This protein binds this small molecule.
Small molecule (SMILES): CCOc1ccccc1N1CCNCC1

Binding-site contacts:
Ligand atom C2 contacts residue GLU48 of chain 1.A at 3.5 Å.
Ligand atom C6 contacts residue ILE47 of chain 1.A at 4.4 Å (hydrophobic).
Ligand atom C7 contacts residue ASP46 of chain 1.A at 3.7 Å.
Ligand atom C5 contacts residue GLU48 of chain 1.A at 4.5 Å.
Ligand atom C5 contacts residue VAL54 of chain 1.A at 3.4 Å (hydrophobic).
Ligand atom C4 contacts residue GLU48 of chain 1.A at 4.1 Å.
Ligand atom C8 contacts residue ASP46 of chain 1.A at 3.8 Å.
Ligand atom C6 contacts residue GLN53 of chain 1.A at 3.9 Å.
Ligand atom C12 contacts residue ASP46 of chain 1.A at 3.9 Å.
Ligand atom C6 contacts residue ALA4 of chain 1.A at 3.7 Å (hydrophobic).
Ligand atom C7 contacts residue ALA4 of chain 1.A at 4.1 Å (hydrophobic).
Ligand atom C11 contacts residue ASP46 of chain 1.A at 4.2 Å.
Ligand atom C2 contacts residue GLN53 of chain 1.A at 3.7 Å.
Ligand atom C9 contacts residue GLN53 of chain 1.A at 4.2 Å.
Ligand atom C5 contacts residue GLN53 of chain 1.A at 3.6 Å.
Ligand atom C6 contacts residue VAL54 of chain 1.A at 3.6 Å (hydrophobic).
Ligand atom O1 contacts residue GLN53 of chain 1.A at 4.2 Å.
Ligand atom C6 contacts residue ASP46 of chain 1.A at 3.8 Å.
Ligand atom C3 contacts residue GLN53 of chain 1.A at 4.0 Å.
Ligand atom C3 contacts residue ASP46 of chain 1.A at 3.8 Å.
Ligand atom C8 contacts residue GLN53 of chain 1.A at 4.2 Å.
Ligand atom C5 contacts residue ASP46 of chain 1.A at 3.7 Å.
Ligand atom C1 contacts residue GLU48 of chain 1.A at 3.9 Å.
Ligand atom C4 contacts residue GLN53 of chain 1.A at 3.9 Å.
Ligand atom C4 contacts residue ILE47 of chain 1.A at 3.7 Å (hydrophobic).
Ligand atom C5 contacts residue ILE47 of chain 1.A at 3.3 Å (hydrophobic).
Ligand atom O1 contacts residue ASP46 of chain 1.A at 4.4 Å.
Ligand atom C4 contacts residue ASP46 of chain 1.A at 3.7 Å.

Sequence of chain 1.A:
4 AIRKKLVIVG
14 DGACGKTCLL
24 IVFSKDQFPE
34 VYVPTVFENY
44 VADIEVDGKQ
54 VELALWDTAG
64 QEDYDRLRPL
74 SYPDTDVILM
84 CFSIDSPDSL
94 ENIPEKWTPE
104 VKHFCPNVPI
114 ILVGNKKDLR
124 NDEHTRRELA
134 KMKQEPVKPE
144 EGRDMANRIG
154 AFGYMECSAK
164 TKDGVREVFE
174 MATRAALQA